Binding-site contacts:
Ligand atom C15 contacts residue PRO131 of chain 1.C at 3.8 Å (hydrophobic).
Ligand atom C16 contacts residue ASP105 of chain 1.C at 3.6 Å.
Ligand atom C15 contacts residue MET248 of chain 1.C at 3.7 Å (hydrophobic).
Ligand atom C9 contacts residue GLY247 of chain 1.C at 3.5 Å.
Ligand atom C17 contacts residue ASP105 of chain 1.C at 3.3 Å.
Ligand atom C5 contacts residue PHE140 of chain 1.C at 3.6 Å (hydrophobic).
Ligand atom C19 contacts residue LEU150 of chain 1.C at 3.5 Å (hydrophobic).
Ligand atom C8 contacts residue LEU150 of chain 1.C at 3.7 Å (hydrophobic).
Ligand atom O3 contacts residue GLY246 of chain 1.C at 2.6 Å (h-bond).
Ligand atom C20 contacts residue TYR215 of chain 1.C at 3.5 Å (hydrophobic).
Ligand atom N2 contacts residue TYR215 of chain 1.C at 3.6 Å.
Ligand atom C13 contacts residue MET248 of chain 1.C at 3.3 Å (hydrophobic).
Ligand atom C20 contacts residue ASP105 of chain 1.C at 2.9 Å.
Ligand atom C11 contacts residue GLY246 of chain 1.C at 3.3 Å.
Ligand atom C10 contacts residue MET248 of chain 1.C at 3.5 Å (hydrophobic).
Ligand atom C8 contacts residue MET248 of chain 1.C at 3.5 Å (hydrophobic).
Ligand atom O3 contacts residue HIS273 of chain 1.C at 3.1 Å (h-bond).
Ligand atom O3 contacts residue GLU129 of chain 1.C at 3.1 Å (salt-bridge).
Ligand atom N2 contacts residue ASP105 of chain 1.C at 2.6 Å (salt-bridge).
Ligand atom C11 contacts residue MET248 of chain 1.C at 3.3 Å (hydrophobic).
Ligand atom C10 contacts residue GLY246 of chain 1.C at 3.4 Å.
Ligand atom C13 contacts residue VAL151 of chain 1.C at 3.3 Å (hydrophobic).
Ligand atom C20 contacts residue HIS153 of chain 1.C at 3.7 Å.
Ligand atom N2 contacts residue ILE106 of chain 1.C at 3.2 Å.
Ligand atom CL1 contacts residue PHE140 of chain 1.C at 3.3 Å.
Ligand atom O4 contacts residue HIS153 of chain 1.C at 2.9 Å (h-bond).
Ligand atom C6 contacts residue PHE140 of chain 1.C at 3.4 Å (hydrophobic).
Ligand atom C18 contacts residue HIS153 of chain 1.C at 3.3 Å.
Ligand atom O4 contacts residue TYR215 of chain 1.C at 2.6 Å (h-bond).
Ligand atom C12 contacts residue MET248 of chain 1.C at 3.2 Å (hydrophobic).
Ligand atom C9 contacts residue MET248 of chain 1.C at 3.6 Å (hydrophobic).
Ligand atom C9 contacts residue LEU150 of chain 1.C at 3.5 Å (hydrophobic).
Ligand atom O4 contacts residue ASP105 of chain 1.C at 3.7 Å.
Ligand atom CL1 contacts residue PHE251 of chain 1.C at 3.6 Å.
Ligand atom CL1 contacts residue MET248 of chain 1.C at 3.1 Å.
Ligand atom C13 contacts residue LEU150 of chain 1.C at 3.8 Å (hydrophobic).
Ligand atom N2 contacts residue TRP109 of chain 1.C at 3.6 Å.
Ligand atom C10 contacts residue GLY247 of chain 1.C at 3.0 Å.
Ligand atom C10 contacts residue LEU150 of chain 1.C at 3.4 Å (hydrophobic).
Ligand atom C14 contacts residue VAL151 of chain 1.C at 3.7 Å (hydrophobic).

Sequence of chain 1.C:
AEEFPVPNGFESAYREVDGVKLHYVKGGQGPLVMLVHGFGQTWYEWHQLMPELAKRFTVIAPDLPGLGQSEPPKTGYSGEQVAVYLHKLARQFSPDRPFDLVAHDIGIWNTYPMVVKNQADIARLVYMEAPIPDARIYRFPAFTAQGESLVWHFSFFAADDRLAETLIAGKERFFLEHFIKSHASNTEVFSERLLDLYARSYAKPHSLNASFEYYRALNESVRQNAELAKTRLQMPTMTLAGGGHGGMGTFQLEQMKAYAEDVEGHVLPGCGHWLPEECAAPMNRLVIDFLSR

The protein below binds the small molecule below.
Small molecule (SMILES): CCC(=O)Nc1cc(Cl)c(Oc2ccc(O)c(-c3ccc(C(N)=O)cc3)c2)c(Cl)c1